Sequence of chain 1.A:
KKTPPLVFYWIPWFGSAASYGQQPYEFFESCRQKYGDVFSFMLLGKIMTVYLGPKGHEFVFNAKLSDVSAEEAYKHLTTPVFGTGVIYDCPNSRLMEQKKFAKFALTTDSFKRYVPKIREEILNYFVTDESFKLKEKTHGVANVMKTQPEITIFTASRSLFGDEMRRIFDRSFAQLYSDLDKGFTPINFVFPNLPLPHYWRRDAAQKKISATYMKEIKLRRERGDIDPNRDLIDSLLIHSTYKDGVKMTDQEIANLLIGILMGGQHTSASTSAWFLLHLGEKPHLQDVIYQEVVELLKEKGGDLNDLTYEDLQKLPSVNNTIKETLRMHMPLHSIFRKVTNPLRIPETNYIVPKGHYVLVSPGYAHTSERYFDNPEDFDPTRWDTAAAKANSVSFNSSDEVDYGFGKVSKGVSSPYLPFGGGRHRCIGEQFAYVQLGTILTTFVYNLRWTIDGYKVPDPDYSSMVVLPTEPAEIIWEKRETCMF

This small molecule binds to this protein.
Small molecule (SMILES): O[C@@](Cn1cnnn1)(c1ccc(F)cc1F)C(F)(F)c1ccc(-c2ccc(OCC(F)(F)F)cc2)cn1

Binding-site contacts:
Ligand atom CAN contacts residue GLY265 of chain 1.A at 3.8 Å.
Ligand atom CAE contacts residue HEM1 of chain 1.C at 3.2 Å.
Ligand atom CBA contacts residue HIS335 of chain 1.A at 3.6 Å.
Ligand atom CAK contacts residue HEM1 of chain 1.C at 3.7 Å.
Ligand atom FAM contacts residue GLY261 of chain 1.A at 3.6 Å.
Ligand atom CAJ contacts residue HEM1 of chain 1.C at 3.9 Å.
Ligand atom FAS contacts residue TYR90 of chain 1.A at 3.6 Å.
Ligand atom FBG contacts residue TYR22 of chain 1.A at 3.3 Å.
Ligand atom OAA contacts residue LEU334 of chain 1.A at 3.9 Å.
Ligand atom CBJ contacts residue MET466 of chain 1.A at 3.2 Å (hydrophobic).
Ligand atom FAR contacts residue MET466 of chain 1.A at 3.8 Å.
Ligand atom CBC contacts residue HIS335 of chain 1.A at 3.2 Å.
Ligand atom NAG contacts residue GLY265 of chain 1.A at 3.5 Å (h-bond).
Ligand atom CBH contacts residue SER336 of chain 1.A at 3.4 Å.
Ligand atom OBB contacts residue HIS335 of chain 1.A at 2.8 Å (h-bond).
Ligand atom CAW contacts residue LEU334 of chain 1.A at 3.8 Å (hydrophobic).
Ligand atom FAS contacts residue THR80 of chain 1.A at 3.9 Å.
Ligand atom NAF contacts residue HEM1 of chain 1.C at 2.2 Å.
Ligand atom CBI contacts residue SER336 of chain 1.A at 3.1 Å.
Ligand atom NBK contacts residue MET466 of chain 1.A at 3.1 Å.
Ligand atom NAG contacts residue HEM1 of chain 1.C at 3.1 Å.
Ligand atom CAO contacts residue GLY265 of chain 1.A at 3.8 Å.
Ligand atom FAP contacts residue PHE186 of chain 1.A at 3.4 Å.
Ligand atom CAN contacts residue GLY261 of chain 1.A at 3.5 Å.
Ligand atom CAV contacts residue TYR76 of chain 1.A at 3.7 Å (hydrophobic).
Ligand atom NAF contacts residue THR269 of chain 1.A at 3.8 Å.
Ligand atom NAH contacts residue THR269 of chain 1.A at 3.5 Å.
Ligand atom CBH contacts residue PHE338 of chain 1.A at 3.4 Å (hydrophobic).
Ligand atom NAH contacts residue GLY265 of chain 1.A at 3.2 Å.
Ligand atom NAG contacts residue THR269 of chain 1.A at 3.4 Å.
Ligand atom FAR contacts residue THR80 of chain 1.A at 3.9 Å.
Ligand atom NBK contacts residue LEU334 of chain 1.A at 3.7 Å.
Ligand atom CAN contacts residue PHE84 of chain 1.A at 3.7 Å (hydrophobic).
Ligand atom FBG contacts residue HIS335 of chain 1.A at 3.1 Å.
Ligand atom FAR contacts residue PHE186 of chain 1.A at 3.4 Å.
Ligand atom CBI contacts residue PHE338 of chain 1.A at 3.8 Å (hydrophobic).
Ligand atom CBJ contacts residue LEU334 of chain 1.A at 3.3 Å (hydrophobic).
Ligand atom CAY contacts residue MET466 of chain 1.A at 3.4 Å (hydrophobic).
Ligand atom FAP contacts residue GLY265 of chain 1.A at 3.3 Å.
Ligand atom FAM contacts residue ILE89 of chain 1.A at 3.7 Å.